Sequence of chain 2.A:
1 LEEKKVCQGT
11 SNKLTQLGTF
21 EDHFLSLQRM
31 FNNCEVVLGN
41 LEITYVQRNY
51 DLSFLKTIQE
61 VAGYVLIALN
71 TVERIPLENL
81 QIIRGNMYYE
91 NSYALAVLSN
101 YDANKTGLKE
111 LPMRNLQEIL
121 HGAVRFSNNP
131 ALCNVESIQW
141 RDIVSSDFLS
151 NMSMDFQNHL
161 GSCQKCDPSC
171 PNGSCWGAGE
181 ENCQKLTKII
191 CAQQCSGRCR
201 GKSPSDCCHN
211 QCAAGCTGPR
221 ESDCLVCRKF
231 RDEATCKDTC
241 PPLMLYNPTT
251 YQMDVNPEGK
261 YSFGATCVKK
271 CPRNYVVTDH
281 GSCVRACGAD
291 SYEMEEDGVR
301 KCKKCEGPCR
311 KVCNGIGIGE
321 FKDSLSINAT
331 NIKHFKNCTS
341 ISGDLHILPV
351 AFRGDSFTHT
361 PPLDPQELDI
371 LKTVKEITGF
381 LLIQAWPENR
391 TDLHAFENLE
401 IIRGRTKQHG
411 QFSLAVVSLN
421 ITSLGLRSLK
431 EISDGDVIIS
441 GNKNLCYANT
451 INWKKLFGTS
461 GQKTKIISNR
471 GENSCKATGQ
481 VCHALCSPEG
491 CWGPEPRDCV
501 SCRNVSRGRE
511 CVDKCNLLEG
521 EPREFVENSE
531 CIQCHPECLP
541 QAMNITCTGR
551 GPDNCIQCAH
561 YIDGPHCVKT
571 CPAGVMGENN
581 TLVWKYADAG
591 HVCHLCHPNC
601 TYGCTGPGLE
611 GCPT

A small-molecule ligand and the protein it binds are described below.
Small molecule (SMILES): CC(=O)N[C@@H]1[C@@H](O)[C@H](O)[C@@H](CO)O[C@H]1O

Binding-site contacts:
Ligand atom C7 contacts residue ASP513 of chain 2.A at 3.9 Å.
Ligand atom C5 contacts residue ASN504 of chain 2.A at 3.6 Å.
Ligand atom C8 contacts residue LEU485 of chain 2.A at 3.7 Å (hydrophobic).
Ligand atom C1 contacts residue ASN504 of chain 2.A at 1.4 Å.
Ligand atom C8 contacts residue ASP513 of chain 2.A at 4.3 Å.
Ligand atom C2 contacts residue ASN504 of chain 2.A at 2.5 Å.
Ligand atom C3 contacts residue ASN504 of chain 2.A at 3.8 Å.
Ligand atom C4 contacts residue ASN504 of chain 2.A at 4.2 Å.
Ligand atom N2 contacts residue ASN504 of chain 2.A at 2.9 Å (h-bond).
Ligand atom O7 contacts residue ASP513 of chain 2.A at 3.5 Å.
Ligand atom C7 contacts residue ASN504 of chain 2.A at 4.0 Å.
Ligand atom O5 contacts residue ASN504 of chain 2.A at 2.4 Å (h-bond).